Sequence of chain 1.A:
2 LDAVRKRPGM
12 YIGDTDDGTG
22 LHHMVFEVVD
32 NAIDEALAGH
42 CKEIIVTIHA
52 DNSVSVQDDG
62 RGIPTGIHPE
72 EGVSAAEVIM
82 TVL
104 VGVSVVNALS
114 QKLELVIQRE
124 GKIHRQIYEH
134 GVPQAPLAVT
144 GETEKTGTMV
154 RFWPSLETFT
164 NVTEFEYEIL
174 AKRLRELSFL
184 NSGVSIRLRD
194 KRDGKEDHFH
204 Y

The protein below binds the small molecule below.
Small molecule (SMILES): Oc1ccc(Oc2ccccc2)cc1

Binding-site contacts:
Ligand atom C2 contacts residue MET81 of chain 1.A at 3.8 Å (hydrophobic).
Ligand atom C6 contacts residue ILE64 of chain 1.A at 3.8 Å (hydrophobic).
Ligand atom C10 contacts residue ALA33 of chain 1.A at 3.6 Å (hydrophobic).
Ligand atom C5 contacts residue MET81 of chain 1.A at 4.0 Å (hydrophobic).
Ligand atom C3 contacts residue ALA77 of chain 1.A at 4.0 Å (hydrophobic).
Ligand atom C4 contacts residue ILE80 of chain 1.A at 3.8 Å (hydrophobic).
Ligand atom C8 contacts residue ASN32 of chain 1.A at 3.6 Å.
Ligand atom C6 contacts residue MET81 of chain 1.A at 4.0 Å (hydrophobic).
Ligand atom C10 contacts residue THR151 of chain 1.A at 3.7 Å.
Ligand atom C6 contacts residue VAL153 of chain 1.A at 3.7 Å (hydrophobic).
Ligand atom O14 contacts residue GLN58 of chain 1.A at 3.6 Å.
Ligand atom O7 contacts residue ASN32 of chain 1.A at 3.3 Å.
Ligand atom C2 contacts residue ILE64 of chain 1.A at 3.9 Å (hydrophobic).
Ligand atom C10 contacts residue ASP59 of chain 1.A at 3.0 Å.
Ligand atom C1 contacts residue MET81 of chain 1.A at 4.0 Å (hydrophobic).
Ligand atom C11 contacts residue THR151 of chain 1.A at 4.0 Å.
Ligand atom C9 contacts residue ASN32 of chain 1.A at 3.8 Å.
Ligand atom C3 contacts residue MET81 of chain 1.A at 3.7 Å (hydrophobic).
Ligand atom O14 contacts residue THR151 of chain 1.A at 3.3 Å (h-bond).
Ligand atom C1 contacts residue ILE64 of chain 1.A at 3.9 Å (hydrophobic).
Ligand atom C13 contacts residue VAL29 of chain 1.A at 3.7 Å (hydrophobic).
Ligand atom C13 contacts residue VAL153 of chain 1.A at 3.4 Å (hydrophobic).
Ligand atom C5 contacts residue ILE64 of chain 1.A at 4.0 Å (hydrophobic).
Ligand atom C4 contacts residue VAL106 of chain 1.A at 3.6 Å (hydrophobic).
Ligand atom C1 contacts residue THR151 of chain 1.A at 3.8 Å.
Ligand atom C9 contacts residue THR151 of chain 1.A at 3.8 Å.
Ligand atom C12 contacts residue VAL57 of chain 1.A at 3.8 Å (hydrophobic).
Ligand atom C11 contacts residue ASP59 of chain 1.A at 3.2 Å.
Ligand atom O14 contacts residue ASP59 of chain 1.A at 2.6 Å (salt-bridge).
Ligand atom C10 contacts residue ASN32 of chain 1.A at 4.0 Å.
Ligand atom C10 contacts residue GLU36 of chain 1.A at 3.9 Å.
Ligand atom C12 contacts residue VAL153 of chain 1.A at 3.9 Å (hydrophobic).
Ligand atom C11 contacts residue ALA33 of chain 1.A at 3.6 Å (hydrophobic).
Ligand atom O14 contacts residue ALA33 of chain 1.A at 3.3 Å.
Ligand atom C3 contacts residue ILE80 of chain 1.A at 3.8 Å (hydrophobic).
Ligand atom C6 contacts residue THR151 of chain 1.A at 3.5 Å.
Ligand atom O7 contacts residue VAL106 of chain 1.A at 4.0 Å.
Ligand atom C12 contacts residue VAL29 of chain 1.A at 3.9 Å (hydrophobic).
Ligand atom C4 contacts residue MET81 of chain 1.A at 3.8 Å (hydrophobic).
Ligand atom O14 contacts residue VAL57 of chain 1.A at 3.7 Å.